The small molecule below binds the protein below.
Small molecule (SMILES): N[C@@H](Cc1c[nH]c2ccccc12)C(=O)O

Binding-site contacts:
Ligand atom OXT contacts residue THR50 of chain 1.N at 2.9 Å (h-bond).
Ligand atom C contacts residue THR47 of chain 1.N at 3.5 Å.
Ligand atom CA contacts residue GLY25 of chain 1.O at 3.5 Å.
Ligand atom CB contacts residue THR23 of chain 1.O at 3.8 Å.
Ligand atom OXT contacts residue HIS49 of chain 1.N at 3.8 Å.
Ligand atom O contacts residue THR47 of chain 1.N at 3.6 Å.
Ligand atom NE1 contacts residue GLN45 of chain 1.N at 2.8 Å (h-bond).
Ligand atom CH2 contacts residue GLY21 of chain 1.N at 3.6 Å.
Ligand atom CB contacts residue SER51 of chain 1.O at 3.4 Å.
Ligand atom C contacts residue THR50 of chain 1.N at 4.0 Å.
Ligand atom CE2 contacts residue GLN45 of chain 1.N at 3.9 Å.
Ligand atom C contacts residue GLY25 of chain 1.O at 3.4 Å.
Ligand atom N contacts residue THR23 of chain 1.O at 3.0 Å (h-bond).
Ligand atom CA contacts residue THR28 of chain 1.O at 3.1 Å.
Ligand atom OXT contacts residue GLY25 of chain 1.O at 4.0 Å.
Ligand atom NE1 contacts residue ALA44 of chain 1.N at 3.7 Å.
Ligand atom CB contacts residue THR28 of chain 1.O at 3.5 Å.
Ligand atom CE3 contacts residue HIS31 of chain 1.N at 4.0 Å.
Ligand atom O contacts residue ARG24 of chain 1.O at 3.5 Å.
Ligand atom O contacts residue THR23 of chain 1.O at 4.0 Å.
Ligand atom CE2 contacts residue ALA44 of chain 1.N at 3.9 Å (hydrophobic).
Ligand atom CD1 contacts residue THR47 of chain 1.N at 3.8 Å.
Ligand atom N contacts residue ASP27 of chain 1.O at 3.0 Å (salt-bridge).
Ligand atom CZ2 contacts residue ALA44 of chain 1.N at 3.9 Å (hydrophobic).
Ligand atom OXT contacts residue THR47 of chain 1.N at 2.6 Å (h-bond).
Ligand atom CE2 contacts residue THR50 of chain 1.N at 4.0 Å.
Ligand atom CD1 contacts residue SER51 of chain 1.O at 3.6 Å.
Ligand atom CD2 contacts residue THR50 of chain 1.N at 4.0 Å.
Ligand atom CZ2 contacts residue THR50 of chain 1.N at 3.8 Å.
Ligand atom C contacts residue SER51 of chain 1.O at 3.6 Å.
Ligand atom O contacts residue GLY25 of chain 1.O at 3.0 Å (h-bond).
Ligand atom CA contacts residue SER51 of chain 1.O at 4.0 Å.
Ligand atom N contacts residue THR28 of chain 1.O at 2.6 Å (h-bond).
Ligand atom CD1 contacts residue GLN45 of chain 1.N at 3.5 Å.
Ligand atom CZ3 contacts residue GLY21 of chain 1.N at 3.6 Å.
Ligand atom CZ2 contacts residue ILE53 of chain 1.N at 3.9 Å (hydrophobic).
Ligand atom N contacts residue GLY25 of chain 1.O at 2.8 Å (h-bond).
Ligand atom O contacts residue SER51 of chain 1.O at 2.9 Å (h-bond).
Ligand atom CA contacts residue THR23 of chain 1.O at 3.9 Å.
Ligand atom CG contacts residue SER51 of chain 1.O at 3.9 Å.

Sequence of chain 1.N:
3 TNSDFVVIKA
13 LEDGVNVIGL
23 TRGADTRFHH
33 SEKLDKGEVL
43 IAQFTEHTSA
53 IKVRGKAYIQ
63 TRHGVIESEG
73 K

Sequence of chain 1.O:
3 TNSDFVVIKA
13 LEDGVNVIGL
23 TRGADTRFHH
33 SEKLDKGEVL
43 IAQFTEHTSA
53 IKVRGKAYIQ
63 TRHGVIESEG